Binding-site contacts:
Ligand atom C10 contacts residue CM51 of chain 1.T at 3.7 Å.
Ligand atom C17 contacts residue TYR207 of chain 1.E at 3.7 Å (hydrophobic).
Ligand atom C5 contacts residue PHE208 of chain 1.E at 4.5 Å (hydrophobic).
Ligand atom C18 contacts residue TYR207 of chain 1.E at 3.9 Å (hydrophobic).
Ligand atom C11 contacts residue PHE208 of chain 1.E at 4.0 Å (hydrophobic).
Ligand atom O34 contacts residue TYR207 of chain 1.E at 3.8 Å.
Ligand atom C24 contacts residue TYR207 of chain 1.E at 4.3 Å (hydrophobic).
Ligand atom C9 contacts residue CM51 of chain 1.T at 4.3 Å.
Ligand atom C29 contacts residue TYR207 of chain 1.E at 4.4 Å (hydrophobic).
Ligand atom O22 contacts residue TYR207 of chain 1.E at 2.6 Å.
Ligand atom O21 contacts residue TYR207 of chain 1.E at 2.7 Å.
Ligand atom C4 contacts residue PHE208 of chain 1.E at 4.1 Å (hydrophobic).

Sequence of chain 1.E:
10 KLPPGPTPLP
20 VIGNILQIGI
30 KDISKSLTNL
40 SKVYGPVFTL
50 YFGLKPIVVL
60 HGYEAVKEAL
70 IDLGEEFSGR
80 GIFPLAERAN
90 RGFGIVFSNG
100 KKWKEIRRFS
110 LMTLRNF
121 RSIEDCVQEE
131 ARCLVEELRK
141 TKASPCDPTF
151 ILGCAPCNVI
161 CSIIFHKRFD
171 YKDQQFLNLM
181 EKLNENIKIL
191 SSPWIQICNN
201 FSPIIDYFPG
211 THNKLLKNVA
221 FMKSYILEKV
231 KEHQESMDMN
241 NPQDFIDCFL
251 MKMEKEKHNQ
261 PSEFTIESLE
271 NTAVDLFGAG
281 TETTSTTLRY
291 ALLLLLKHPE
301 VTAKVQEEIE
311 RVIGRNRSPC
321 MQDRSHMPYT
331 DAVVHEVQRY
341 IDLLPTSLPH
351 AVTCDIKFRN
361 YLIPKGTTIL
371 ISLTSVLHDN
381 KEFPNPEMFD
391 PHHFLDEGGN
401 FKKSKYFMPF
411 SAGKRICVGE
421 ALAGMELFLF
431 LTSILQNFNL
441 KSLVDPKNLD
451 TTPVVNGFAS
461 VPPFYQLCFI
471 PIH

This small molecule binds to this protein.
Small molecule (SMILES): OC[C@H]1O[C@H](O[C@H]2[C@H](O)[C@@H](O)[C@H](OCCCCCC3CCCCC3)O[C@@H]2CO)[C@H](O)[C@@H](O)[C@@H]1O